Binding-site contacts:
Ligand atom C19 contacts residue LEU46 of chain 1.A at 3.9 Å (hydrophobic).
Ligand atom C21 contacts residue LEU46 of chain 1.A at 3.9 Å (hydrophobic).
Ligand atom O17 contacts residue ASN94 of chain 1.A at 3.0 Å (h-bond).
Ligand atom C01 contacts residue ASN94 of chain 1.A at 3.7 Å.
Ligand atom C23 contacts residue PRO36 of chain 1.A at 3.9 Å (hydrophobic).
Ligand atom C22 contacts residue PRO36 of chain 1.A at 3.1 Å (hydrophobic).
Ligand atom C21 contacts residue PRO36 of chain 1.A at 3.4 Å (hydrophobic).
Ligand atom C03 contacts residue EDO1 of chain 1.F at 4.0 Å.
Ligand atom N3 contacts residue LEU46 of chain 1.A at 3.6 Å.
Ligand atom C03 contacts residue TRP35 of chain 1.A at 4.0 Å (hydrophobic).
Ligand atom C20 contacts residue LEU46 of chain 1.A at 3.8 Å (hydrophobic).
Ligand atom C2 contacts residue TRP35 of chain 1.A at 3.9 Å (hydrophobic).
Ligand atom C16 contacts residue PHE37 of chain 1.A at 3.6 Å (hydrophobic).
Ligand atom C21 contacts residue VAL41 of chain 1.A at 4.0 Å (hydrophobic).
Ligand atom C13 contacts residue TRP35 of chain 1.A at 4.0 Å (hydrophobic).
Ligand atom C01 contacts residue LEU48 of chain 1.A at 3.6 Å (hydrophobic).
Ligand atom C24 contacts residue LEU46 of chain 1.A at 4.0 Å (hydrophobic).
Ligand atom C2 contacts residue LYS45 of chain 1.A at 3.4 Å.
Ligand atom C15 contacts residue ILE100 of chain 1.A at 3.7 Å (hydrophobic).
Ligand atom C01 contacts residue TYR51 of chain 1.A at 4.0 Å (hydrophobic).
Ligand atom C16 contacts residue ILE100 of chain 1.A at 4.0 Å (hydrophobic).
Ligand atom C04 contacts residue EDO1 of chain 1.F at 3.9 Å.
Ligand atom C06 contacts residue TRP35 of chain 1.A at 3.6 Å (hydrophobic).
Ligand atom C08 contacts residue EDO1 of chain 1.F at 4.0 Å.
Ligand atom C23 contacts residue LEU46 of chain 1.A at 3.9 Å (hydrophobic).
Ligand atom C15 contacts residue ASN94 of chain 1.A at 4.0 Å.
Ligand atom O17 contacts residue CYS90 of chain 1.A at 3.7 Å.
Ligand atom C05 contacts residue EDO1 of chain 1.F at 3.9 Å.
Ligand atom C24 contacts residue TRP35 of chain 1.A at 3.9 Å (hydrophobic).
Ligand atom N01 contacts residue ILE100 of chain 1.A at 4.0 Å.
Ligand atom N4 contacts residue LYS45 of chain 1.A at 4.0 Å.
Ligand atom C11 contacts residue ASN94 of chain 1.A at 3.8 Å.
Ligand atom O17 contacts residue ILE100 of chain 1.A at 4.0 Å.
Ligand atom C22 contacts residue LEU46 of chain 1.A at 3.9 Å (hydrophobic).
Ligand atom N4 contacts residue TRP35 of chain 1.A at 3.7 Å.
Ligand atom C18 contacts residue LEU46 of chain 1.A at 4.0 Å (hydrophobic).
Ligand atom C12 contacts residue ASN94 of chain 1.A at 3.4 Å.
Ligand atom N3 contacts residue TRP35 of chain 1.A at 3.6 Å.
Ligand atom C01 contacts residue TYR93 of chain 1.A at 4.0 Å (hydrophobic).
Ligand atom C16 contacts residue PRO36 of chain 1.A at 4.0 Å (hydrophobic).

A protein and the small-molecule ligand that binds it are described below.
Small molecule (SMILES): CC(=O)N1c2ccc(-c3cc[nH]n3)cc2[C@H](Nc2ccc(C#N)cc2)C[C@@H]1C

Sequence of chain 1.A:
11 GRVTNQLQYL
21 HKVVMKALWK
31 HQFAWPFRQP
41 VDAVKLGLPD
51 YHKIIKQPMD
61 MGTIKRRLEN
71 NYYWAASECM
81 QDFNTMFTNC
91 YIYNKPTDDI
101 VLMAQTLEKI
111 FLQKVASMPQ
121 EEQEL